Binding-site contacts:
Ligand atom CAA contacts residue ILE116 of chain 1.B at 3.9 Å (hydrophobic).
Ligand atom CBA contacts residue PHE132 of chain 1.B at 3.9 Å (hydrophobic).
Ligand atom CAQ contacts residue CYS81 of chain 1.B at 3.5 Å (hydrophobic).
Ligand atom CAL contacts residue LEU244 of chain 1.B at 3.6 Å (hydrophobic).
Ligand atom CAJ contacts residue PHE74 of chain 1.B at 3.9 Å (hydrophobic).
Ligand atom NAT contacts residue LEU115 of chain 1.B at 3.1 Å (h-bond).
Ligand atom CAG contacts residue ILE116 of chain 1.B at 3.9 Å (hydrophobic).
Ligand atom CAN contacts residue PHE132 of chain 1.B at 3.8 Å (hydrophobic).
Ligand atom OAE contacts residue ARG122 of chain 1.B at 3.4 Å (salt-bridge).
Ligand atom CAO contacts residue ILE119 of chain 1.B at 3.5 Å (hydrophobic).
Ligand atom CAO contacts residue LEU115 of chain 1.B at 3.2 Å (hydrophobic).
Ligand atom CAZ contacts residue ILE119 of chain 1.B at 3.9 Å (hydrophobic).
Ligand atom CAM contacts residue VAL241 of chain 1.B at 3.8 Å (hydrophobic).
Ligand atom CAK contacts residue ILE256 of chain 1.B at 3.9 Å (hydrophobic).
Ligand atom CAA contacts residue GLY237 of chain 1.B at 3.8 Å.
Ligand atom CAU contacts residue SER133 of chain 1.B at 3.6 Å.
Ligand atom CAZ contacts residue LEU115 of chain 1.B at 3.6 Å (hydrophobic).
Ligand atom CAP contacts residue LEU77 of chain 1.B at 3.8 Å (hydrophobic).
Ligand atom OAE contacts residue PHE45 of chain 1.B at 3.3 Å.
Ligand atom CAO contacts residue CYS81 of chain 1.B at 3.9 Å (hydrophobic).
Ligand atom CAJ contacts residue LEU244 of chain 1.B at 3.4 Å (hydrophobic).
Ligand atom CAW contacts residue LEU115 of chain 1.B at 3.8 Å (hydrophobic).
Ligand atom OAD contacts residue ALA78 of chain 1.B at 3.4 Å.
Ligand atom NAT contacts residue ILE119 of chain 1.B at 3.9 Å.
Ligand atom CAB contacts residue PHE148 of chain 1.B at 3.9 Å (hydrophobic).
Ligand atom OAC contacts residue PHE132 of chain 1.B at 3.5 Å.
Ligand atom CAB contacts residue VAL155 of chain 1.B at 3.5 Å (hydrophobic).
Ligand atom CAG contacts residue PHE148 of chain 1.B at 3.7 Å (hydrophobic).
Ligand atom CAJ contacts residue TRP71 of chain 1.B at 3.6 Å (hydrophobic).
Ligand atom OAE contacts residue SER133 of chain 1.B at 2.8 Å (h-bond).
Ligand atom CAK contacts residue VAL241 of chain 1.B at 3.9 Å (hydrophobic).
Ligand atom OAC contacts residue SER133 of chain 1.B at 3.0 Å (h-bond).
Ligand atom OAD contacts residue LEU115 of chain 1.B at 3.9 Å.
Ligand atom CAF contacts residue LEU115 of chain 1.B at 3.7 Å (hydrophobic).
Ligand atom CAL contacts residue PHE74 of chain 1.B at 3.6 Å (hydrophobic).
Ligand atom CAP contacts residue PHE132 of chain 1.B at 3.4 Å (hydrophobic).
Ligand atom CBA contacts residue CYS81 of chain 1.B at 3.7 Å (hydrophobic).
Ligand atom CAP contacts residue CYS81 of chain 1.B at 3.9 Å (hydrophobic).
Ligand atom CAV contacts residue LEU115 of chain 1.B at 3.9 Å (hydrophobic).
Ligand atom CAH contacts residue PHE74 of chain 1.B at 3.5 Å (hydrophobic).

A small-molecule ligand and the protein it binds are described below.
Small molecule (SMILES): CC1(C)CC=C(c2ccccc2)c2cc(C(=O)Nc3ccc(C(=O)O)cc3)ccc21

Sequence of chain 1.B:
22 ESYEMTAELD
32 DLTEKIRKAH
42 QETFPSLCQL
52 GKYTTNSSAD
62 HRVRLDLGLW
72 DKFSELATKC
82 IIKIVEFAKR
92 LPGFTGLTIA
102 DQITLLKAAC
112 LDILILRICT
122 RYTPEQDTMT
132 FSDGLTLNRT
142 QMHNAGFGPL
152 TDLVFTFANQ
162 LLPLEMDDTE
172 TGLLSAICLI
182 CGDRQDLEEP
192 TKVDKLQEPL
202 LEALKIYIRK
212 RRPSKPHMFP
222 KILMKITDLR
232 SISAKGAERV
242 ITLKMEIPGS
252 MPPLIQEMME